The small molecule below binds the protein below.
Small molecule (SMILES): N#Cc1cccc2c1[C@]1(CC2)NC(=O)c2c3c(c(O)c(=O)n21)C(=O)N(Cc1ccc(F)c(Cl)c1)CC3

Binding-site contacts:
Ligand atom O3 contacts residue MG1 of chain 2.I at 2.0 Å.
Ligand atom F contacts residue GLN218 of chain 2.A at 3.6 Å.
Ligand atom C3 contacts residue MG1 of chain 2.H at 2.7 Å.
Ligand atom C23 contacts residue PRO217 of chain 2.A at 3.7 Å (hydrophobic).
Ligand atom C2 contacts residue GOL1 of chain 2.L at 3.2 Å.
Ligand atom C11 contacts residue GOL1 of chain 2.L at 3.4 Å.
Ligand atom C2 contacts residue MG1 of chain 2.H at 3.0 Å.
Ligand atom C24 contacts residue PRO217 of chain 2.A at 3.5 Å (hydrophobic).
Ligand atom O1 contacts residue ASP188 of chain 2.A at 2.9 Å (salt-bridge).
Ligand atom O2 contacts residue ASP188 of chain 2.A at 3.3 Å (salt-bridge).
Ligand atom C3 contacts residue ASP188 of chain 2.A at 3.5 Å.
Ligand atom O2 contacts residue GOL1 of chain 2.L at 3.5 Å (h-bond).
Ligand atom CL contacts residue GLU224 of chain 2.A at 3.5 Å.
Ligand atom C10 contacts residue GOL1 of chain 2.L at 3.7 Å.
Ligand atom C21 contacts residue PRO217 of chain 2.A at 3.9 Å (hydrophobic).
Ligand atom C17 contacts residue PRO217 of chain 2.A at 3.7 Å (hydrophobic).
Ligand atom N contacts residue GOL1 of chain 2.L at 3.6 Å (h-bond).
Ligand atom C3 contacts residue GOL1 of chain 2.L at 3.0 Å.
Ligand atom C13 contacts residue GOL1 of chain 2.L at 3.7 Å.
Ligand atom C12 contacts residue GOL1 of chain 2.L at 3.6 Å.
Ligand atom C1 contacts residue GOL1 of chain 2.L at 3.8 Å.
Ligand atom CL contacts residue GLN218 of chain 2.A at 3.7 Å.
Ligand atom C16 contacts residue MG1 of chain 2.I at 3.0 Å.
Ligand atom C2 contacts residue MG1 of chain 2.I at 3.2 Å.
Ligand atom C20 contacts residue PRO217 of chain 2.A at 3.7 Å (hydrophobic).
Ligand atom C1 contacts residue MG1 of chain 2.I at 3.5 Å.
Ligand atom O2 contacts residue GLU224 of chain 2.A at 3.2 Å (salt-bridge).
Ligand atom C16 contacts residue GLU224 of chain 2.A at 3.9 Å.
Ligand atom O1 contacts residue GOL1 of chain 2.L at 3.0 Å (h-bond).
Ligand atom C15 contacts residue GOL1 of chain 2.L at 3.6 Å.
Ligand atom N2 contacts residue GOL1 of chain 2.L at 3.8 Å.
Ligand atom C8 contacts residue GLY190 of chain 2.A at 3.5 Å.
Ligand atom O3 contacts residue GLU224 of chain 2.A at 2.7 Å (salt-bridge).
Ligand atom O2 contacts residue MG1 of chain 2.I at 2.1 Å.
Ligand atom CL contacts residue PRO217 of chain 2.A at 3.5 Å.
Ligand atom C2 contacts residue ASP188 of chain 2.A at 3.8 Å.
Ligand atom O2 contacts residue ASP131 of chain 2.A at 3.2 Å (salt-bridge).
Ligand atom C25 contacts residue PRO217 of chain 2.A at 3.5 Å (hydrophobic).
Ligand atom O2 contacts residue MG1 of chain 2.H at 2.3 Å.
Ligand atom O1 contacts residue MG1 of chain 2.H at 1.9 Å.

Sequence of chain 2.A:
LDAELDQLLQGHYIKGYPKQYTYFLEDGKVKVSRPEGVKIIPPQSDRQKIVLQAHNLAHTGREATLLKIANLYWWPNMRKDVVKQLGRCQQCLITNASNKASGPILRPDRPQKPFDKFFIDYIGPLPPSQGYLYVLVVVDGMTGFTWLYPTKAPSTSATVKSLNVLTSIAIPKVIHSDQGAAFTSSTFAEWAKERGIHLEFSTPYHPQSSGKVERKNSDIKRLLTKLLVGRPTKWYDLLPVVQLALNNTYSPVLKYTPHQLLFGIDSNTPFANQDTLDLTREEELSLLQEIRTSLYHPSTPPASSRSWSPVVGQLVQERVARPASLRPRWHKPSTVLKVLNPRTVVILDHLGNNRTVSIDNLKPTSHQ